Sequence of chain 1.D:
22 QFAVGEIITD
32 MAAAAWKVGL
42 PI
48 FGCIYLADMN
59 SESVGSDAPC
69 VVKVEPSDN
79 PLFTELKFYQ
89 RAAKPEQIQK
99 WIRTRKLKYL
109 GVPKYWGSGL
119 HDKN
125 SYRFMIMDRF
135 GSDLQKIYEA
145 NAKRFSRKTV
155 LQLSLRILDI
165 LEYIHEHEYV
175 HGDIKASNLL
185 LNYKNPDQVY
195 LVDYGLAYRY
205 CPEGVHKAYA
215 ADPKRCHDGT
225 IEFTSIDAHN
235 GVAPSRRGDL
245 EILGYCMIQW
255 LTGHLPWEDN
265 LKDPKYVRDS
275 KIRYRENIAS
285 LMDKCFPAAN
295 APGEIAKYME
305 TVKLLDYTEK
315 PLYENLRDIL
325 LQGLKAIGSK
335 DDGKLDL

A small-molecule ligand and the protein it binds are described below.
Small molecule (SMILES): CCCCN1C(=O)[C@@H](C)N(C)c2nc(Nc3cc(F)c(O)c(F)c3)ncc21

Binding-site contacts:
Ligand atom C1 contacts residue ASP132 of chain 1.D at 3.4 Å.
Ligand atom F1 contacts residue SO41 of chain 1.EA at 3.0 Å.
Ligand atom N1 contacts residue VAL69 of chain 1.D at 3.5 Å.
Ligand atom F2 contacts residue MET131 of chain 1.D at 3.4 Å.
Ligand atom N1 contacts residue PHE134 of chain 1.D at 3.8 Å.
Ligand atom N4 contacts residue GLY135 of chain 1.D at 3.8 Å.
Ligand atom C13 contacts residue PHE134 of chain 1.D at 3.6 Å (hydrophobic).
Ligand atom C16 contacts residue ARG133 of chain 1.D at 3.8 Å.
Ligand atom C7 contacts residue LEU184 of chain 1.D at 3.6 Å (hydrophobic).
Ligand atom N2 contacts residue VAL69 of chain 1.D at 3.8 Å.
Ligand atom O1 contacts residue LYS71 of chain 1.D at 2.7 Å (salt-bridge).
Ligand atom O1 contacts residue GLU83 of chain 1.D at 3.8 Å.
Ligand atom F1 contacts residue ILE51 of chain 1.D at 3.9 Å.
Ligand atom C4 contacts residue SO41 of chain 1.EA at 3.9 Å.
Ligand atom C3 contacts residue VAL196 of chain 1.D at 3.5 Å (hydrophobic).
Ligand atom C4 contacts residue VAL196 of chain 1.D at 3.8 Å (hydrophobic).
Ligand atom C4 contacts residue LYS71 of chain 1.D at 3.8 Å.
Ligand atom C16 contacts residue ILE43 of chain 1.D at 3.5 Å (hydrophobic).
Ligand atom C3 contacts residue LYS71 of chain 1.D at 3.5 Å.
Ligand atom C2 contacts residue MET131 of chain 1.D at 3.8 Å (hydrophobic).
Ligand atom C8 contacts residue PHE134 of chain 1.D at 3.2 Å (hydrophobic).
Ligand atom C10 contacts residue LEU184 of chain 1.D at 3.8 Å (hydrophobic).
Ligand atom N1 contacts residue ASP132 of chain 1.D at 3.4 Å (salt-bridge).
Ligand atom C13 contacts residue GLY135 of chain 1.D at 3.4 Å.
Ligand atom C18 contacts residue ASP137 of chain 1.D at 3.7 Å.
Ligand atom F2 contacts residue PRO111 of chain 1.D at 3.6 Å.
Ligand atom C14 contacts residue PHE134 of chain 1.D at 3.8 Å (hydrophobic).
Ligand atom N3 contacts residue LEU184 of chain 1.D at 3.5 Å.
Ligand atom C6 contacts residue ASP132 of chain 1.D at 3.9 Å.
Ligand atom N2 contacts residue PHE134 of chain 1.D at 3.0 Å (h-bond).
Ligand atom C6 contacts residue VAL69 of chain 1.D at 3.8 Å (hydrophobic).
Ligand atom C7 contacts residue VAL69 of chain 1.D at 3.8 Å (hydrophobic).
Ligand atom C1 contacts residue PHE134 of chain 1.D at 3.7 Å (hydrophobic).
Ligand atom O1 contacts residue ASP197 of chain 1.D at 3.0 Å (salt-bridge).
Ligand atom F1 contacts residue VAL196 of chain 1.D at 3.8 Å.
Ligand atom C14 contacts residue ARG133 of chain 1.D at 3.9 Å.
Ligand atom F1 contacts residue LYS71 of chain 1.D at 3.4 Å.
Ligand atom N2 contacts residue ARG133 of chain 1.D at 3.8 Å.
Ligand atom O1 contacts residue VAL196 of chain 1.D at 3.5 Å.
Ligand atom C1 contacts residue MET131 of chain 1.D at 3.8 Å (hydrophobic).